Binding-site contacts:
Ligand atom C6 contacts residue SER197 of chain 49.E at 4.3 Å.
Ligand atom C7 contacts residue LEU192 of chain 49.E at 3.8 Å (hydrophobic).
Ligand atom C8 contacts residue LEU192 of chain 49.E at 3.7 Å (hydrophobic).
Ligand atom C5 contacts residue ASN200 of chain 49.E at 3.3 Å.
Ligand atom C8 contacts residue VAL205 of chain 49.E at 3.7 Å (hydrophobic).
Ligand atom N2 contacts residue LEU192 of chain 49.E at 3.5 Å.
Ligand atom C3 contacts residue ASN200 of chain 49.E at 3.7 Å.
Ligand atom O5 contacts residue SER197 of chain 49.E at 4.0 Å.
Ligand atom C1 contacts residue ASN200 of chain 49.E at 1.4 Å.
Ligand atom O7 contacts residue ASN200 of chain 49.E at 3.3 Å (h-bond).
Ligand atom O6 contacts residue ASN200 of chain 49.E at 3.0 Å (h-bond).
Ligand atom C2 contacts residue ASN200 of chain 49.E at 2.5 Å.
Ligand atom C2 contacts residue LEU192 of chain 49.E at 4.3 Å (hydrophobic).
Ligand atom N2 contacts residue ASN200 of chain 49.E at 3.3 Å (h-bond).
Ligand atom C7 contacts residue ASN200 of chain 49.E at 3.6 Å.
Ligand atom C6 contacts residue LEU199 of chain 49.E at 4.1 Å (hydrophobic).
Ligand atom C4 contacts residue ASN200 of chain 49.E at 3.8 Å.
Ligand atom C6 contacts residue ASN200 of chain 49.E at 3.3 Å.
Ligand atom O7 contacts residue LYS203 of chain 49.E at 4.0 Å.
Ligand atom C1 contacts residue LEU192 of chain 49.E at 3.9 Å (hydrophobic).
Ligand atom O5 contacts residue ASN200 of chain 49.E at 2.5 Å (h-bond).
Ligand atom C5 contacts residue SER197 of chain 49.E at 4.2 Å.

Sequence of chain 49.E:
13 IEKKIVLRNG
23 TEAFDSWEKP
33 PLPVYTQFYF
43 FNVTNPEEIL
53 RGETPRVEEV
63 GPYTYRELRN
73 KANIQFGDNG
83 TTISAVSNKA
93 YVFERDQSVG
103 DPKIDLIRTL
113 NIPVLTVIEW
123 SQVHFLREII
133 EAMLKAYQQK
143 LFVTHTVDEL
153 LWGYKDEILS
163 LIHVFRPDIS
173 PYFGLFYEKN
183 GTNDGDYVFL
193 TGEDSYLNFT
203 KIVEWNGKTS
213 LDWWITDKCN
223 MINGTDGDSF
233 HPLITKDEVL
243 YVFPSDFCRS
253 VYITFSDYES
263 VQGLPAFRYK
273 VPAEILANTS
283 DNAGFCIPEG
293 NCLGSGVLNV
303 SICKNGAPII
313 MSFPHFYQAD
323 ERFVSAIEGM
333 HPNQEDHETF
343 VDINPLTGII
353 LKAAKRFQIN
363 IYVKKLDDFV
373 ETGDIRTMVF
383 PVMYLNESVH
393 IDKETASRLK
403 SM

This protein binds this small molecule.
Small molecule (SMILES): CC(=O)N[C@@H]1[C@@H](O)[C@H](O)[C@@H](CO)O[C@H]1O